The protein below binds the small molecule below.
Small molecule (SMILES): Cc1cccc(-c2ccc(-c3cc4cnc(NC(CO)CO)nc4n(CCCCN)c3=O)c(Cl)c2)n1

Sequence of chain 1.B:
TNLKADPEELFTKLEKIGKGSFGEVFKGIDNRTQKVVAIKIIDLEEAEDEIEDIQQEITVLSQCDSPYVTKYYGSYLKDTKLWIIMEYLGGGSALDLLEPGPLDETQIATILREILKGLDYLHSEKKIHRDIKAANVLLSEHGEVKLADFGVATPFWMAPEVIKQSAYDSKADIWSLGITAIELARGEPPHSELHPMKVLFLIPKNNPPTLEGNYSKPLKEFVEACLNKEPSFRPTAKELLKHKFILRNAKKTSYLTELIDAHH

Binding-site contacts:
Ligand atom O contacts residue GLY115 of chain 1.B at 3.5 Å.
Ligand atom N4 contacts residue ASN159 of chain 1.B at 2.9 Å (h-bond).
Ligand atom N1 contacts residue LEU112 of chain 1.B at 3.0 Å (h-bond).
Ligand atom N5 contacts residue LYS63 of chain 1.B at 2.8 Å (salt-bridge).
Ligand atom C17 contacts residue GLY115 of chain 1.B at 3.5 Å.
Ligand atom C13 contacts residue LEU161 of chain 1.B at 3.7 Å (hydrophobic).
Ligand atom C22 contacts residue ALA158 of chain 1.B at 3.2 Å (hydrophobic).
Ligand atom C7 contacts residue LYS63 of chain 1.B at 3.7 Å.
Ligand atom O contacts residue ASP119 of chain 1.B at 3.7 Å.
Ligand atom C11 contacts residue ALA61 of chain 1.B at 3.7 Å (hydrophobic).
Ligand atom C1 contacts residue GLU80 of chain 1.B at 3.5 Å.
Ligand atom C contacts residue LYS63 of chain 1.B at 3.7 Å.
Ligand atom C8 contacts residue ASP172 of chain 1.B at 3.5 Å.
Ligand atom C17 contacts residue LEU112 of chain 1.B at 3.0 Å (hydrophobic).
Ligand atom C contacts residue PHE45 of chain 1.B at 3.6 Å (hydrophobic).
Ligand atom N contacts residue LEU112 of chain 1.B at 3.1 Å (h-bond).
Ligand atom O1 contacts residue TYR111 of chain 1.B at 3.5 Å (h-bond).
Ligand atom C4 contacts residue LEU84 of chain 1.B at 3.4 Å (hydrophobic).
Ligand atom C25 contacts residue MET109 of chain 1.B at 3.4 Å (hydrophobic).
Ligand atom C7 contacts residue ASP172 of chain 1.B at 3.4 Å.
Ligand atom C6 contacts residue LYS63 of chain 1.B at 3.5 Å.
Ligand atom C3 contacts residue ILE81 of chain 1.B at 3.7 Å (hydrophobic).
Ligand atom C13 contacts residue ALA61 of chain 1.B at 3.5 Å (hydrophobic).
Ligand atom C2 contacts residue GLU80 of chain 1.B at 3.7 Å.
Ligand atom N1 contacts residue TYR111 of chain 1.B at 3.8 Å.
Ligand atom CL contacts residue LYS63 of chain 1.B at 3.8 Å.
Ligand atom C24 contacts residue MET109 of chain 1.B at 3.4 Å (hydrophobic).
Ligand atom CL contacts residue ALA61 of chain 1.B at 3.7 Å.
Ligand atom N4 contacts residue ASP172 of chain 1.B at 2.5 Å (salt-bridge).
Ligand atom C21 contacts residue ASP172 of chain 1.B at 3.4 Å.
Ligand atom C12 contacts residue ALA61 of chain 1.B at 3.6 Å (hydrophobic).
Ligand atom O2 contacts residue VAL48 of chain 1.B at 3.4 Å.
Ligand atom C5 contacts residue LYS63 of chain 1.B at 3.7 Å.
Ligand atom CL contacts residue MET109 of chain 1.B at 3.3 Å.
Ligand atom C1 contacts residue LYS63 of chain 1.B at 3.8 Å.
Ligand atom C15 contacts residue LEU112 of chain 1.B at 3.1 Å (hydrophobic).
Ligand atom C13 contacts residue GLU110 of chain 1.B at 3.3 Å.
Ligand atom O contacts residue SER116 of chain 1.B at 3.7 Å.
Ligand atom N4 contacts residue ALA158 of chain 1.B at 3.0 Å (h-bond).
Ligand atom C22 contacts residue ASP172 of chain 1.B at 3.4 Å.